Binding-site contacts:
Ligand atom O05 contacts residue LEU288 of chain 1.A at 2.9 Å (h-bond).
Ligand atom C03 contacts residue LYS202 of chain 1.A at 3.3 Å.
Ligand atom C04 contacts residue LEU288 of chain 1.A at 3.9 Å (hydrophobic).
Ligand atom N06 contacts residue ARG203 of chain 1.A at 4.0 Å.
Ligand atom C04 contacts residue THR289 of chain 1.A at 4.2 Å.
Ligand atom C03 contacts residue THR289 of chain 1.A at 4.5 Å.
Ligand atom O05 contacts residue THR289 of chain 1.A at 3.8 Å.
Ligand atom N06 contacts residue THR289 of chain 1.A at 3.5 Å.
Ligand atom C03 contacts residue ILE206 of chain 1.A at 4.2 Å (hydrophobic).
Ligand atom O05 contacts residue ARG287 of chain 1.A at 3.7 Å.
Ligand atom C02 contacts residue THR289 of chain 1.A at 4.2 Å.
Ligand atom N01 contacts residue ASP199 of chain 1.A at 4.5 Å.
Ligand atom C04 contacts residue ILE206 of chain 1.A at 3.0 Å (hydrophobic).
Ligand atom N01 contacts residue ARG203 of chain 1.A at 4.0 Å.
Ligand atom N01 contacts residue THR289 of chain 1.A at 4.0 Å.
Ligand atom N06 contacts residue ARG287 of chain 1.A at 3.6 Å (salt-bridge).
Ligand atom C04 contacts residue LYS202 of chain 1.A at 3.5 Å.
Ligand atom O05 contacts residue ARG203 of chain 1.A at 3.8 Å.
Ligand atom C04 contacts residue ARG203 of chain 1.A at 3.7 Å.
Ligand atom C02 contacts residue LYS202 of chain 1.A at 4.3 Å.
Ligand atom N06 contacts residue LEU288 of chain 1.A at 3.6 Å (h-bond).
Ligand atom C02 contacts residue ARG203 of chain 1.A at 3.5 Å.
Ligand atom O05 contacts residue ILE206 of chain 1.A at 3.5 Å.
Ligand atom C03 contacts residue ARG203 of chain 1.A at 4.0 Å.
Ligand atom N01 contacts residue LYS202 of chain 1.A at 4.1 Å.

The protein below binds the small molecule below.
Small molecule (SMILES): N[C@H]1CCON1

Sequence of chain 1.A:
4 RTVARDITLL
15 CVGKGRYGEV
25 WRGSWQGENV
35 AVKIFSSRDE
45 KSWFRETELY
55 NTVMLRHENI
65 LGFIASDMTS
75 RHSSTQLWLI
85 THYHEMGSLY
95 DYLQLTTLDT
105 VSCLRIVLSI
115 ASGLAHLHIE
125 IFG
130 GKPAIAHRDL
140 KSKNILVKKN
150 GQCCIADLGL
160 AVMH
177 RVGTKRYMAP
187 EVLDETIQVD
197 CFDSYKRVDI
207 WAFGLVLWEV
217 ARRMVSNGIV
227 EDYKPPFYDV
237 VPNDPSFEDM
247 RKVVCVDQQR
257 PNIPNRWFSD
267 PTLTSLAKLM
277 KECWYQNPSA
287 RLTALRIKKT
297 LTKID